Binding-site contacts:
Ligand atom C06 contacts residue GLU137 of chain 1.B at 3.7 Å.
Ligand atom C07 contacts residue GLU137 of chain 1.B at 4.0 Å.
Ligand atom C03 contacts residue GLU82 of chain 1.B at 4.1 Å.
Ligand atom C01 contacts residue GLU82 of chain 1.B at 3.4 Å.
Ligand atom C01 contacts residue LYS133 of chain 1.B at 3.9 Å.
Ligand atom N05 contacts residue GLU137 of chain 1.B at 3.7 Å.
Ligand atom C06 contacts residue CYS79 of chain 1.B at 3.2 Å (hydrophobic).
Ligand atom N02 contacts residue GLU82 of chain 1.B at 3.9 Å.
Ligand atom N02 contacts residue CYS79 of chain 1.B at 3.0 Å (h-bond).
Ligand atom C01 contacts residue CYS79 of chain 1.B at 3.5 Å (hydrophobic).
Ligand atom C03 contacts residue CYS79 of chain 1.B at 4.0 Å (hydrophobic).
Ligand atom C04 contacts residue GLU137 of chain 1.B at 4.3 Å.
Ligand atom C07 contacts residue CYS79 of chain 1.B at 1.9 Å (hydrophobic).
Ligand atom C04 contacts residue CYS79 of chain 1.B at 3.9 Å (hydrophobic).
Ligand atom N05 contacts residue CYS79 of chain 1.B at 2.8 Å (h-bond).
Ligand atom C01 contacts residue THR134 of chain 1.B at 3.5 Å.
Ligand atom C06 contacts residue ARG141 of chain 1.B at 4.2 Å.

This protein binds this small molecule.
Small molecule (SMILES): CN1CCN(C)C1

Sequence of chain 1.B:
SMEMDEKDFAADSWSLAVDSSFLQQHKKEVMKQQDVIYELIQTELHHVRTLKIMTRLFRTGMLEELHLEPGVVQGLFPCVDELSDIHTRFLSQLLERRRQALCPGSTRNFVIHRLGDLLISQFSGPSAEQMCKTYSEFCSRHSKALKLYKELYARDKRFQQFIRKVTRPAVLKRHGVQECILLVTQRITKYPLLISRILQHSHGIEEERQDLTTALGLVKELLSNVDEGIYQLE